Sequence of chain 1.B:
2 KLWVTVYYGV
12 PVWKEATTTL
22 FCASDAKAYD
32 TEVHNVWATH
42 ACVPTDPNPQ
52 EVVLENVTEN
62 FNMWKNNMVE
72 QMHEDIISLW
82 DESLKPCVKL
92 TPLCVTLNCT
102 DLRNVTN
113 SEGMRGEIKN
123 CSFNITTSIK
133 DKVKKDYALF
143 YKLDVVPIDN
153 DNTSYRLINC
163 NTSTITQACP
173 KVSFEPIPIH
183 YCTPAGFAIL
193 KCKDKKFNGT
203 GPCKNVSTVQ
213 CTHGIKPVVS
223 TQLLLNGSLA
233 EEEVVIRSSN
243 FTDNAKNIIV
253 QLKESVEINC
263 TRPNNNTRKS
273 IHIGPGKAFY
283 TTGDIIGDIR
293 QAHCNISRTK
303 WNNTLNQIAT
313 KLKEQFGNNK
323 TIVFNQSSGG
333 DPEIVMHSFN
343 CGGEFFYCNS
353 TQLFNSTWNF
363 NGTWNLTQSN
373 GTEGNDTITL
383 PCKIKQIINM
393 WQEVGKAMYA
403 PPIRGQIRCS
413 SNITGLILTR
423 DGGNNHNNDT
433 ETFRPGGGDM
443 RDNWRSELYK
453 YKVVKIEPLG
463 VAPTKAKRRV

Binding-site contacts:
Ligand atom O5 contacts residue ASN267 of chain 1.B at 2.3 Å (h-bond).
Ligand atom C1 contacts residue ILE288 of chain 1.B at 4.2 Å (hydrophobic).
Ligand atom O7 contacts residue ASN267 of chain 1.B at 3.5 Å (h-bond).
Ligand atom C4 contacts residue ASN267 of chain 1.B at 4.2 Å.
Ligand atom C1 contacts residue ASN267 of chain 1.B at 1.4 Å.
Ligand atom C5 contacts residue ASN267 of chain 1.B at 3.6 Å.
Ligand atom O6 contacts residue ILE288 of chain 1.B at 3.8 Å.
Ligand atom O5 contacts residue ILE288 of chain 1.B at 3.3 Å.
Ligand atom N2 contacts residue ASN267 of chain 1.B at 2.9 Å (h-bond).
Ligand atom C6 contacts residue ILE288 of chain 1.B at 4.1 Å (hydrophobic).
Ligand atom C3 contacts residue ASN267 of chain 1.B at 3.8 Å.
Ligand atom C7 contacts residue ASN267 of chain 1.B at 3.2 Å.
Ligand atom C2 contacts residue ASN267 of chain 1.B at 2.5 Å.
Ligand atom C5 contacts residue ILE288 of chain 1.B at 4.3 Å (hydrophobic).
Ligand atom C8 contacts residue ASN267 of chain 1.B at 3.8 Å.

This protein binds this small molecule.
Small molecule (SMILES): CC(=O)N[C@H]1[C@H](O[C@H]2[C@H](O)[C@@H](NC(C)=O)CO[C@@H]2CO)O[C@H](CO)[C@@H](O[C@@H]2O[C@H](CO)[C@@H](O)[C@H](O)[C@@H]2O)[C@@H]1O